Sequence of chain 1.A:
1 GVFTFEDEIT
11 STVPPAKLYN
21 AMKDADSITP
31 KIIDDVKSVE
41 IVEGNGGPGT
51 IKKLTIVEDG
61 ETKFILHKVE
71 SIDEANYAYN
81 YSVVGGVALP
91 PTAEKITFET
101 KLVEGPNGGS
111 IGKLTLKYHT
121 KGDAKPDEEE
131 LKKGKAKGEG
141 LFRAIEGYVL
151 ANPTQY

A protein and the small-molecule ligand that binds it are described below.
Small molecule (SMILES): O=C(O)/C=C/c1ccc(O)c(O)c1

Binding-site contacts:
Ligand atom C4' contacts residue ALA25 of chain 1.A at 4.3 Å (hydrophobic).
Ligand atom C5' contacts residue THR29 of chain 1.A at 3.2 Å.
Ligand atom C1' contacts residue HIS67 of chain 1.A at 4.2 Å.
Ligand atom C1' contacts residue LEU141 of chain 1.A at 4.0 Å (hydrophobic).
Ligand atom C1 contacts residue LYS137 of chain 1.A at 4.1 Å.
Ligand atom O2 contacts residue VAL36 of chain 1.A at 4.0 Å.
Ligand atom C4' contacts residue LEU141 of chain 1.A at 4.4 Å (hydrophobic).
Ligand atom O4' contacts residue ALA25 of chain 1.A at 3.7 Å.
Ligand atom C5' contacts residue ALA25 of chain 1.A at 4.5 Å (hydrophobic).
Ligand atom C2' contacts residue LEU141 of chain 1.A at 3.5 Å (hydrophobic).
Ligand atom C1' contacts residue LEU54 of chain 1.A at 4.1 Å (hydrophobic).
Ligand atom C4' contacts residue THR29 of chain 1.A at 4.2 Å.
Ligand atom C3' contacts residue HIS67 of chain 1.A at 3.9 Å.
Ligand atom C3 contacts residue LEU141 of chain 1.A at 4.5 Å (hydrophobic).
Ligand atom O1 contacts residue LYS137 of chain 1.A at 3.0 Å (salt-bridge).
Ligand atom O3' contacts residue TYR81 of chain 1.A at 3.7 Å.
Ligand atom C4' contacts residue ASP26 of chain 1.A at 4.2 Å.
Ligand atom C3' contacts residue LEU141 of chain 1.A at 3.7 Å (hydrophobic).
Ligand atom C6' contacts residue LEU54 of chain 1.A at 3.5 Å (hydrophobic).
Ligand atom O4' contacts residue ASP26 of chain 1.A at 2.9 Å (salt-bridge).
Ligand atom C2' contacts residue HIS67 of chain 1.A at 3.9 Å.
Ligand atom C4' contacts residue HIS67 of chain 1.A at 4.3 Å.
Ligand atom C2 contacts residue VAL36 of chain 1.A at 4.2 Å (hydrophobic).
Ligand atom C5' contacts residue VAL39 of chain 1.A at 4.2 Å (hydrophobic).
Ligand atom C6' contacts residue THR29 of chain 1.A at 3.6 Å.
Ligand atom O3' contacts residue MET22 of chain 1.A at 3.9 Å.
Ligand atom C2' contacts residue TYR81 of chain 1.A at 3.9 Å (hydrophobic).
Ligand atom O2 contacts residue ILE33 of chain 1.A at 4.5 Å.
Ligand atom C5' contacts residue LEU54 of chain 1.A at 3.7 Å (hydrophobic).
Ligand atom O4' contacts residue LYS52 of chain 1.A at 4.4 Å.
Ligand atom O3' contacts residue HIS67 of chain 1.A at 4.3 Å.
Ligand atom C1' contacts residue THR29 of chain 1.A at 4.5 Å.
Ligand atom O3' contacts residue LEU141 of chain 1.A at 4.0 Å.